Sequence of chain 2.A:
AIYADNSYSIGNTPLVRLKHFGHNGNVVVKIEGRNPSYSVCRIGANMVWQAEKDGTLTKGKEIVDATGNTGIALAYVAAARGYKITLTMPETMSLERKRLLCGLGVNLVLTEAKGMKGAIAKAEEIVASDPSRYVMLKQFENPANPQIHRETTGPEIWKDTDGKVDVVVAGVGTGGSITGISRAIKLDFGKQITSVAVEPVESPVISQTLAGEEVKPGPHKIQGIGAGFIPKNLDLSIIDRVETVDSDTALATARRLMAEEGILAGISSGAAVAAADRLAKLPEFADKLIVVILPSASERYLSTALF

A protein and the small-molecule ligand that binds it are described below.
Small molecule (SMILES): CC[C@H](C)[C@H](NC(=O)CNC(=O)[C@H](CC(=O)O)NC(=O)CNC(=O)[C@H](C)NC(=O)[C@H](CCC(=O)O)NC(=O)[C@H](C)NC(=O)[C@@H](N)[C@@H](C)O)C(=O)O

Binding-site contacts:
Ligand atom O contacts residue MET113 of chain 2.A at 3.6 Å.
Ligand atom O contacts residue OAS1 of chain 2.C at 2.8 Å (h-bond).
Ligand atom CB contacts residue OAS1 of chain 2.C at 3.3 Å.
Ligand atom O contacts residue PRO240 of chain 2.A at 3.4 Å.
Ligand atom C contacts residue GLY88 of chain 2.A at 3.1 Å.
Ligand atom CB contacts residue HIS241 of chain 2.A at 3.6 Å.
Ligand atom OXT contacts residue THR86 of chain 2.A at 2.6 Å (h-bond).
Ligand atom O contacts residue HIS241 of chain 2.A at 3.0 Å (h-bond).
Ligand atom O contacts residue GLY88 of chain 2.A at 3.4 Å (h-bond).
Ligand atom O contacts residue THR90 of chain 2.A at 3.1 Å (h-bond).
Ligand atom CA contacts residue HIS241 of chain 2.A at 3.1 Å.
Ligand atom C contacts residue GLY88 of chain 2.A at 3.2 Å.
Ligand atom OXT contacts residue GLY88 of chain 2.A at 3.3 Å (h-bond).
Ligand atom CG1 contacts residue GLY245 of chain 2.A at 3.6 Å.
Ligand atom CB contacts residue OAS1 of chain 2.C at 3.3 Å.
Ligand atom O contacts residue MET137 of chain 2.A at 3.0 Å.
Ligand atom O contacts residue GLY245 of chain 2.A at 3.2 Å (h-bond).
Ligand atom N contacts residue MET137 of chain 2.A at 3.2 Å.
Ligand atom OE2 contacts residue GLY239 of chain 2.A at 3.6 Å.
Ligand atom OXT contacts residue GLN160 of chain 2.A at 3.2 Å (h-bond).
Ligand atom CA contacts residue SER114 of chain 2.A at 3.6 Å.
Ligand atom C contacts residue THR86 of chain 2.A at 3.5 Å.
Ligand atom CD1 contacts residue PHE161 of chain 2.A at 3.6 Å (hydrophobic).
Ligand atom C contacts residue HIS241 of chain 2.A at 3.1 Å.
Ligand atom N contacts residue GLY88 of chain 2.A at 3.2 Å (h-bond).
Ligand atom CA contacts residue HIS241 of chain 2.A at 3.3 Å.
Ligand atom C contacts residue MET137 of chain 2.A at 3.4 Å (hydrophobic).
Ligand atom CA contacts residue GLY88 of chain 2.A at 3.6 Å.
Ligand atom OD1 contacts residue PRO110 of chain 2.A at 3.3 Å.
Ligand atom CA contacts residue MET137 of chain 2.A at 3.5 Å (hydrophobic).
Ligand atom N contacts residue ALA248 of chain 2.A at 3.3 Å (h-bond).
Ligand atom CG contacts residue OAS1 of chain 2.C at 3.4 Å.
Ligand atom CB contacts residue HIS241 of chain 2.A at 3.5 Å.
Ligand atom CA contacts residue ALA248 of chain 2.A at 3.0 Å (hydrophobic).
Ligand atom N contacts residue HIS241 of chain 2.A at 2.3 Å (h-bond).
Ligand atom C contacts residue OAS1 of chain 2.C at 3.2 Å.
Ligand atom O contacts residue LLP59 of chain 2.A at 3.6 Å (h-bond).
Ligand atom CB contacts residue MET137 of chain 2.A at 3.5 Å (hydrophobic).
Ligand atom O contacts residue GLY88 of chain 2.A at 3.2 Å (h-bond).
Ligand atom O contacts residue ASN89 of chain 2.A at 3.6 Å (h-bond).